Binding-site contacts:
Ligand atom C18 contacts residue SER99 of chain 1.A at 3.3 Å.
Ligand atom C26 contacts residue ILE349 of chain 1.A at 3.8 Å (hydrophobic).
Ligand atom C21 contacts residue ALA285 of chain 1.A at 4.0 Å (hydrophobic).
Ligand atom C04 contacts residue ALA350 of chain 1.A at 3.9 Å (hydrophobic).
Ligand atom C25 contacts residue ALA350 of chain 1.A at 3.1 Å (hydrophobic).
Ligand atom C08 contacts residue PHE195 of chain 1.A at 3.5 Å (hydrophobic).
Ligand atom C23 contacts residue THR289 of chain 1.A at 4.1 Å.
Ligand atom O27 contacts residue ARG192 of chain 1.A at 3.5 Å.
Ligand atom C09 contacts residue MET351 of chain 1.A at 3.5 Å (hydrophobic).
Ligand atom C17 contacts residue SER99 of chain 1.A at 3.0 Å.
Ligand atom O20 contacts residue PHE284 of chain 1.A at 3.5 Å.
Ligand atom C09 contacts residue ALA350 of chain 1.A at 3.5 Å (hydrophobic).
Ligand atom C18 contacts residue PHE284 of chain 1.A at 4.1 Å (hydrophobic).
Ligand atom C16 contacts residue HEM1 of chain 1.B at 4.1 Å.
Ligand atom C02 contacts residue ARG352 of chain 1.A at 3.8 Å.
Ligand atom C11 contacts residue ARG352 of chain 1.A at 3.7 Å.
Ligand atom C08 contacts residue PHE37 of chain 1.A at 3.5 Å (hydrophobic).
Ligand atom C09 contacts residue PHE37 of chain 1.A at 3.9 Å (hydrophobic).
Ligand atom C23 contacts residue ARG192 of chain 1.A at 3.5 Å.
Ligand atom O19 contacts residue ALA285 of chain 1.A at 3.9 Å.
Ligand atom C21 contacts residue PHE284 of chain 1.A at 4.0 Å (hydrophobic).
Ligand atom C22 contacts residue ARG192 of chain 1.A at 3.3 Å.
Ligand atom O13 contacts residue HEM1 of chain 1.B at 3.6 Å.
Ligand atom O06 contacts residue PHE195 of chain 1.A at 4.0 Å.
Ligand atom C14 contacts residue HEM1 of chain 1.B at 4.0 Å.
Ligand atom C05 contacts residue PHE195 of chain 1.A at 3.6 Å (hydrophobic).
Ligand atom C01 contacts residue GLU354 of chain 1.A at 3.4 Å.
Ligand atom O20 contacts residue ALA285 of chain 1.A at 3.3 Å.
Ligand atom O27 contacts residue THR289 of chain 1.A at 3.2 Å.
Ligand atom C26 contacts residue ALA350 of chain 1.A at 3.5 Å (hydrophobic).
Ligand atom C01 contacts residue ARG352 of chain 1.A at 3.8 Å.
Ligand atom C18 contacts residue ALA285 of chain 1.A at 4.0 Å (hydrophobic).
Ligand atom C22 contacts residue ALA285 of chain 1.A at 3.8 Å (hydrophobic).
Ligand atom O10 contacts residue ARG352 of chain 1.A at 3.5 Å.
Ligand atom O19 contacts residue SER99 of chain 1.A at 2.6 Å (h-bond).
Ligand atom C26 contacts residue ARG192 of chain 1.A at 4.0 Å.
Ligand atom O19 contacts residue ILE281 of chain 1.A at 3.1 Å.
Ligand atom O10 contacts residue GLU354 of chain 1.A at 4.1 Å.
Ligand atom O19 contacts residue PHE284 of chain 1.A at 3.9 Å.
Ligand atom C01 contacts residue LEU353 of chain 1.A at 4.0 Å (hydrophobic).

This small molecule binds to this protein.
Small molecule (SMILES): C/C(=C/COc1c2ccoc2cc2oc(=O)ccc12)CC[C@H](O)C(C)(C)O

Sequence of chain 1.A:
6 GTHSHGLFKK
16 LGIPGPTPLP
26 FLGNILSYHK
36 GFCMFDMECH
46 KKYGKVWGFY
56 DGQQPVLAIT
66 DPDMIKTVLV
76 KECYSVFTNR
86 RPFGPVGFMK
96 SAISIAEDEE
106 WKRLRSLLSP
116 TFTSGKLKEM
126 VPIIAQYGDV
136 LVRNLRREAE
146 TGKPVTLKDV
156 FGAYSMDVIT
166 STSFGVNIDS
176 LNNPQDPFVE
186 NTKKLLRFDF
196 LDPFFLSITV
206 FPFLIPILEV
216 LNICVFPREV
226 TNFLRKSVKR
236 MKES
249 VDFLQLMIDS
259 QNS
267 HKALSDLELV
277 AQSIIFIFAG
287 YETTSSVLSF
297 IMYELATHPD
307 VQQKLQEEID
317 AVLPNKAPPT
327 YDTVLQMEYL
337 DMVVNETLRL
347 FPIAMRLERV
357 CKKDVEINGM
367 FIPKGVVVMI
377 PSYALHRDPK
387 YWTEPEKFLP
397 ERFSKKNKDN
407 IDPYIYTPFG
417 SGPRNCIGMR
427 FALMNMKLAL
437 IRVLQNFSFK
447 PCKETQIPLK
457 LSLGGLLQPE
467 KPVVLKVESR